The protein below binds the small molecule below.
Small molecule (SMILES): CN(CCS)[C@H](O)C(C)(C)Oc1ccc(Cl)cc1

Sequence of chain 2.B:
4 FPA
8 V

Sequence of chain 2.A:
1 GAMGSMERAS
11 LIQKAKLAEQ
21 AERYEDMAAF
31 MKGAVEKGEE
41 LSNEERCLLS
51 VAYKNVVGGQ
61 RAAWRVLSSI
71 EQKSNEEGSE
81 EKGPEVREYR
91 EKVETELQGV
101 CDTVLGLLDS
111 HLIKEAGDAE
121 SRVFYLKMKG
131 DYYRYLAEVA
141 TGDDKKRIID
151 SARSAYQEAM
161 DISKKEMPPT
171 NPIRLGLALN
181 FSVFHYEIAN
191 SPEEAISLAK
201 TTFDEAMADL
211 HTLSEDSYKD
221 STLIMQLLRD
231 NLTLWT

Binding-site contacts:
Ligand atom CL contacts residue ILE173 of chain 2.A at 4.0 Å.
Ligand atom C14 contacts residue VAL8 of chain 2.B at 3.6 Å (hydrophobic).
Ligand atom C18 contacts residue PRO172 of chain 2.A at 3.9 Å (hydrophobic).
Ligand atom C17 contacts residue ILE173 of chain 2.A at 4.1 Å (hydrophobic).
Ligand atom C17 contacts residue VAL8 of chain 2.B at 4.3 Å (hydrophobic).
Ligand atom C09 contacts residue LEU223 of chain 2.A at 3.8 Å (hydrophobic).
Ligand atom C04 contacts residue CYS47 of chain 2.A at 3.2 Å (hydrophobic).
Ligand atom C03 contacts residue CYS47 of chain 2.A at 3.6 Å (hydrophobic).
Ligand atom CL contacts residue PHE124 of chain 2.A at 4.2 Å.
Ligand atom C03 contacts residue VAL51 of chain 2.A at 4.4 Å (hydrophobic).
Ligand atom C15 contacts residue PRO172 of chain 2.A at 4.3 Å (hydrophobic).
Ligand atom CL contacts residue LYS127 of chain 2.A at 3.4 Å.
Ligand atom C13 contacts residue VAL8 of chain 2.B at 3.9 Å (hydrophobic).
Ligand atom N02 contacts residue CYS47 of chain 2.A at 4.3 Å.
Ligand atom C18 contacts residue ILE224 of chain 2.A at 3.5 Å (hydrophobic).
Ligand atom C10 contacts residue VAL8 of chain 2.B at 4.0 Å (hydrophobic).
Ligand atom S05 contacts residue CYS47 of chain 2.A at 2.0 Å (h-bond).
Ligand atom O11 contacts residue ILE224 of chain 2.A at 4.4 Å.
Ligand atom C12 contacts residue ILE224 of chain 2.A at 4.4 Å (hydrophobic).
Ligand atom C17 contacts residue ILE224 of chain 2.A at 4.1 Å (hydrophobic).
Ligand atom C04 contacts residue VAL51 of chain 2.A at 3.6 Å (hydrophobic).
Ligand atom C15 contacts residue VAL8 of chain 2.B at 4.0 Å (hydrophobic).
Ligand atom S05 contacts residue PHE124 of chain 2.A at 4.1 Å.
Ligand atom C17 contacts residue PRO172 of chain 2.A at 3.2 Å (hydrophobic).